Sequence of chain 1.V:
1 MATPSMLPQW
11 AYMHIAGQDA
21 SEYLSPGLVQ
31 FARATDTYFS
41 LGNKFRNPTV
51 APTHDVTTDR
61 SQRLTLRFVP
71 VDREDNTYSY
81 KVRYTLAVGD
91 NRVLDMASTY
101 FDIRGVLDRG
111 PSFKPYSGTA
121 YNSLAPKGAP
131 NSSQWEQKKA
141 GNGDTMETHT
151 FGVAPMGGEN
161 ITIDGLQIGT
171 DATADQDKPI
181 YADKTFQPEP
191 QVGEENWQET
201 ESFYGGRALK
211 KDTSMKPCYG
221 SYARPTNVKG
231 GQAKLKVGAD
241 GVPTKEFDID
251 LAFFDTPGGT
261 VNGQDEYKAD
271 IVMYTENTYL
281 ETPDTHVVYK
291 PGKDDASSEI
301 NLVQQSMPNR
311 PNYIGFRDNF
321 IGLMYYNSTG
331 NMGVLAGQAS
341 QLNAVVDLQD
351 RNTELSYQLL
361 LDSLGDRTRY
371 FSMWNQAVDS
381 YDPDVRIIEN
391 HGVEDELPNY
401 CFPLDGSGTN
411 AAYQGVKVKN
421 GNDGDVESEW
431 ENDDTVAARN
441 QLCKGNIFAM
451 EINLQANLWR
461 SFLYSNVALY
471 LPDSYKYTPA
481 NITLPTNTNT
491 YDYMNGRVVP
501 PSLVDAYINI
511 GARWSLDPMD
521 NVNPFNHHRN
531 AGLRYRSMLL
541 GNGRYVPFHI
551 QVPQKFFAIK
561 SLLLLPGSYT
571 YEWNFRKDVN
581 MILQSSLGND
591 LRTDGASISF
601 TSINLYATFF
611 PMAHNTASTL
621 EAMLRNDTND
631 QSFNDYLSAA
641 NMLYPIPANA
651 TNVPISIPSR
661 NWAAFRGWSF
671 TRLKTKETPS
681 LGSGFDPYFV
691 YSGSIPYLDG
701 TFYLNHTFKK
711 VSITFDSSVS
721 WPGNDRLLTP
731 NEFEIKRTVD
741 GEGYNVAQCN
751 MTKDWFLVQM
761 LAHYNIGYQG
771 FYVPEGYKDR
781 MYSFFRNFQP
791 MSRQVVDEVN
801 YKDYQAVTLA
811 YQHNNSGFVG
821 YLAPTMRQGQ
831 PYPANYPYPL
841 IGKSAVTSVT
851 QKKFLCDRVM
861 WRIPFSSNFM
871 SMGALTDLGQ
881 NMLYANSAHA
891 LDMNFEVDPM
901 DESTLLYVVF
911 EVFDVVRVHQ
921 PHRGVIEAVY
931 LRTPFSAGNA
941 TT

Sequence of chain 1.X:
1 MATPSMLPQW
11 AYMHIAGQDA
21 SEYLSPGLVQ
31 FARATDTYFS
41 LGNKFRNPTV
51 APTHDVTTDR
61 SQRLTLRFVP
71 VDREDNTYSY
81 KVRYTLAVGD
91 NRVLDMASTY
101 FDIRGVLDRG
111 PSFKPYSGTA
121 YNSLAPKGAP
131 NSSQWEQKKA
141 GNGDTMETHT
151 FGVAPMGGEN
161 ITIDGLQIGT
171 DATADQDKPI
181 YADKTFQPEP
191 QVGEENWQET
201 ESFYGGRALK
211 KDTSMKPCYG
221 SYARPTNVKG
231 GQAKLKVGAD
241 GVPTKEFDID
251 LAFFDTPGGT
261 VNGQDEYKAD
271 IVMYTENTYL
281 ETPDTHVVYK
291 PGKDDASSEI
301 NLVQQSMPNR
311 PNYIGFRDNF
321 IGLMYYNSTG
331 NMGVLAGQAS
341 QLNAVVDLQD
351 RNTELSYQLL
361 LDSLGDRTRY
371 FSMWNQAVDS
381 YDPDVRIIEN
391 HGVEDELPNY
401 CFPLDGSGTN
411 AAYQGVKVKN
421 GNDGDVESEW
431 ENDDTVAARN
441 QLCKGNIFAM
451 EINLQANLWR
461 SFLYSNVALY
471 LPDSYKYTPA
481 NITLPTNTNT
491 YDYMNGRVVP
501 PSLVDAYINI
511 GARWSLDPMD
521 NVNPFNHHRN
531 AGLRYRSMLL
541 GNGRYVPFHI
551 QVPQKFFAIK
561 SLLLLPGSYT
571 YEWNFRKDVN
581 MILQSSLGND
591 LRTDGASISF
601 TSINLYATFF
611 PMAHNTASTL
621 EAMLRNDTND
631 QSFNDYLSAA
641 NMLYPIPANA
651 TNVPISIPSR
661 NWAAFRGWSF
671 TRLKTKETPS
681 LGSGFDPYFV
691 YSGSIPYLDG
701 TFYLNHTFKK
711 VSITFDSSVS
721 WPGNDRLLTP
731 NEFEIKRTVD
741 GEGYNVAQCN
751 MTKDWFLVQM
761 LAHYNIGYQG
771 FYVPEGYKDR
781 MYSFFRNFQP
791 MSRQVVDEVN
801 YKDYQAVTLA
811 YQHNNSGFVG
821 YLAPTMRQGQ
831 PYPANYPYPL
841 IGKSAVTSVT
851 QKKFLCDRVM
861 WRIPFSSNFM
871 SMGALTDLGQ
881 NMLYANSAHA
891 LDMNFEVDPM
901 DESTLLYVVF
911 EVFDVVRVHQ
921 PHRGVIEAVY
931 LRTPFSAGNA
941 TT

Binding-site contacts:
Ligand atom ND2 contacts residue THR49 of chain 1.V at 3.9 Å.
Ligand atom CB contacts residue ASN47 of chain 1.V at 3.7 Å.
Ligand atom CD1 contacts residue ARG33 of chain 1.V at 3.8 Å.
Ligand atom C contacts residue ARG666 of chain 1.X at 3.7 Å.
Ligand atom OG contacts residue ARG46 of chain 1.V at 3.2 Å.
Ligand atom CD1 contacts residue ARG666 of chain 1.X at 3.9 Å.
Ligand atom N contacts residue GLY42 of chain 1.V at 3.5 Å (h-bond).
Ligand atom CE1 contacts residue ARG46 of chain 1.V at 3.7 Å.
Ligand atom CB contacts residue ARG666 of chain 1.X at 3.9 Å.
Ligand atom CB contacts residue GLY42 of chain 1.V at 3.7 Å.
Ligand atom OD2 contacts residue GLU911 of chain 1.X at 3.4 Å (salt-bridge).
Ligand atom O contacts residue GLY42 of chain 1.V at 3.5 Å.
Ligand atom CG contacts residue GLU911 of chain 1.X at 3.5 Å.
Ligand atom N contacts residue SER871 of chain 1.X at 3.6 Å.
Ligand atom CG contacts residue ASN634 of chain 1.X at 3.9 Å.
Ligand atom N contacts residue ARG666 of chain 1.X at 3.4 Å (salt-bridge).
Ligand atom CG2 contacts residue TYR636 of chain 1.X at 3.8 Å (hydrophobic).
Ligand atom OD1 contacts residue ARG666 of chain 1.X at 3.7 Å.
Ligand atom O contacts residue ARG46 of chain 1.V at 3.9 Å.
Ligand atom OD1 contacts residue GLY667 of chain 1.X at 3.3 Å (h-bond).
Ligand atom OD2 contacts residue PRO864 of chain 1.X at 3.6 Å.
Ligand atom N contacts residue ARG46 of chain 1.V at 3.9 Å.
Ligand atom CB contacts residue ALA874 of chain 1.X at 3.9 Å (hydrophobic).
Ligand atom C contacts residue ASN634 of chain 1.X at 3.8 Å.
Ligand atom CB contacts residue GLU911 of chain 1.X at 3.6 Å.
Ligand atom N contacts residue ALA874 of chain 1.X at 3.8 Å.
Ligand atom O contacts residue ASN43 of chain 1.V at 3.6 Å.
Ligand atom O contacts residue ALA874 of chain 1.X at 3.7 Å.
Ligand atom CD1 contacts residue ARG46 of chain 1.V at 3.9 Å.
Ligand atom OD2 contacts residue GLY667 of chain 1.X at 3.7 Å.
Ligand atom N contacts residue GLY873 of chain 1.X at 3.8 Å.
Ligand atom OG contacts residue PHE45 of chain 1.V at 3.3 Å (h-bond).
Ligand atom CD2 contacts residue ALA20 of chain 1.V at 3.8 Å (hydrophobic).
Ligand atom CA contacts residue ARG666 of chain 1.X at 3.6 Å.
Ligand atom CG contacts residue GLY667 of chain 1.X at 3.7 Å.
Ligand atom CB contacts residue PHE913 of chain 1.X at 3.9 Å (hydrophobic).
Ligand atom O contacts residue ASN634 of chain 1.X at 3.0 Å (h-bond).
Ligand atom OD1 contacts residue ASN634 of chain 1.X at 3.2 Å (h-bond).
Ligand atom N contacts residue ARG666 of chain 1.X at 3.4 Å.
Ligand atom CD1 contacts residue SER21 of chain 1.V at 3.4 Å.

A protein and the small-molecule ligand that binds it are described below.
Small molecule (SMILES): CC[C@H](C)[C@H](NC(=O)[C@@H](N)CC(=O)O)C(=O)N[C@@H](CC(N)=O)C(=O)N[C@@H](Cc1ccccc1)C(=O)N[C@@H](CO)C(=O)N[C@@H](CO)C(=O)N[C@H](C=O)CC(C)C